Sequence of chain 1.B:
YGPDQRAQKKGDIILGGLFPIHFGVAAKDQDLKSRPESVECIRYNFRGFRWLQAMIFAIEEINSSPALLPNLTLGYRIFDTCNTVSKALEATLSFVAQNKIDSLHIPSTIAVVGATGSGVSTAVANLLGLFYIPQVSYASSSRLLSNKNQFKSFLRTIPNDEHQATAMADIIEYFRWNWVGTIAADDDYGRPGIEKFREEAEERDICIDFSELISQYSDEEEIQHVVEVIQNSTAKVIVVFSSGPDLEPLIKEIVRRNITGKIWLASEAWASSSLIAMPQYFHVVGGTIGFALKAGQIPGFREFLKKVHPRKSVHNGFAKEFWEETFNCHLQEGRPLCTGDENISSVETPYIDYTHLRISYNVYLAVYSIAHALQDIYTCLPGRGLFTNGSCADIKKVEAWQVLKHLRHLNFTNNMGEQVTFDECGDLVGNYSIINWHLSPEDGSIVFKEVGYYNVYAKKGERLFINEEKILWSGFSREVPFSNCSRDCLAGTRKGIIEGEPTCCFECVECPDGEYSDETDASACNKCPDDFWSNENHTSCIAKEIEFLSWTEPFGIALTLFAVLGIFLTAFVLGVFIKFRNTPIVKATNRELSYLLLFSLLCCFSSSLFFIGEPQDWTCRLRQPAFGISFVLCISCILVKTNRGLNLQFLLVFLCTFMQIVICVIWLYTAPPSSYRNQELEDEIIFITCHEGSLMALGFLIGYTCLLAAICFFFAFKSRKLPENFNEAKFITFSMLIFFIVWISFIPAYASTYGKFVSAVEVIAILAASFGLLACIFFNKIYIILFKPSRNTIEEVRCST

The protein below binds the small molecule below.
Small molecule (SMILES): CC(=O)N[C@@H]1[C@@H](O)[C@H](O)[C@@H](CO)O[C@H]1O

Binding-site contacts:
Ligand atom C7 contacts residue VAL272 of chain 1.B at 4.4 Å (hydrophobic).
Ligand atom C2 contacts residue ASN275 of chain 1.B at 2.5 Å.
Ligand atom C7 contacts residue ASN275 of chain 1.B at 3.4 Å.
Ligand atom O7 contacts residue GLU271 of chain 1.B at 4.2 Å.
Ligand atom C7 contacts residue GLU271 of chain 1.B at 4.3 Å.
Ligand atom C3 contacts residue ASN275 of chain 1.B at 3.8 Å.
Ligand atom C1 contacts residue ASN275 of chain 1.B at 1.5 Å.
Ligand atom C5 contacts residue ASN275 of chain 1.B at 3.6 Å.
Ligand atom C8 contacts residue HIS268 of chain 1.B at 3.8 Å.
Ligand atom O7 contacts residue ASN275 of chain 1.B at 3.0 Å (h-bond).
Ligand atom C4 contacts residue ASN275 of chain 1.B at 4.1 Å.
Ligand atom N2 contacts residue ASN275 of chain 1.B at 3.2 Å (h-bond).
Ligand atom C8 contacts residue GLU271 of chain 1.B at 3.9 Å.
Ligand atom N2 contacts residue GLU271 of chain 1.B at 4.4 Å.
Ligand atom O5 contacts residue ASN275 of chain 1.B at 2.3 Å (h-bond).
Ligand atom C8 contacts residue VAL272 of chain 1.B at 3.7 Å (hydrophobic).
Ligand atom O7 contacts residue VAL272 of chain 1.B at 4.2 Å.